This protein binds this small molecule.
Small molecule (SMILES): Brc1cn[nH]c1

Binding-site contacts:
Ligand atom N2 contacts residue SER134 of chain 1.B at 4.3 Å.
Ligand atom C5 contacts residue PRO133 of chain 1.B at 3.2 Å (hydrophobic).
Ligand atom C3 contacts residue VAL383 of chain 1.A at 3.4 Å (hydrophobic).
Ligand atom C5 contacts residue PRO25 of chain 1.B at 4.0 Å (hydrophobic).
Ligand atom C4 contacts residue ASN136 of chain 1.B at 4.4 Å.
Ligand atom N1 contacts residue ILE31 of chain 1.B at 4.1 Å.
Ligand atom N2 contacts residue ILE382 of chain 1.A at 4.0 Å.
Ligand atom N2 contacts residue PRO25 of chain 1.B at 4.2 Å.
Ligand atom C3 contacts residue ILE135 of chain 1.B at 3.9 Å (hydrophobic).
Ligand atom C3 contacts residue SER134 of chain 1.B at 3.6 Å.
Ligand atom N2 contacts residue LEU26 of chain 1.B at 2.9 Å (h-bond).
Ligand atom N1 contacts residue PRO25 of chain 1.B at 3.7 Å.
Ligand atom C4 contacts residue VAL383 of chain 1.A at 3.9 Å (hydrophobic).
Ligand atom C3 contacts residue ILE31 of chain 1.B at 4.5 Å (hydrophobic).
Ligand atom BR4 contacts residue VAL383 of chain 1.A at 3.6 Å.
Ligand atom N1 contacts residue PRO133 of chain 1.B at 3.1 Å.
Ligand atom N1 contacts residue SER134 of chain 1.B at 4.5 Å.
Ligand atom BR4 contacts residue SER134 of chain 1.B at 3.6 Å.
Ligand atom C5 contacts residue LEU26 of chain 1.B at 4.1 Å (hydrophobic).
Ligand atom N2 contacts residue ILE31 of chain 1.B at 3.6 Å.
Ligand atom BR4 contacts residue ASN136 of chain 1.B at 3.9 Å.
Ligand atom C4 contacts residue SER134 of chain 1.B at 3.4 Å.
Ligand atom C5 contacts residue SER134 of chain 1.B at 4.0 Å.
Ligand atom N1 contacts residue LEU26 of chain 1.B at 3.1 Å (h-bond).
Ligand atom N1 contacts residue TRP24 of chain 1.B at 4.4 Å.
Ligand atom BR4 contacts residue ASN137 of chain 1.B at 3.2 Å.
Ligand atom N2 contacts residue PRO133 of chain 1.B at 4.2 Å.
Ligand atom C3 contacts residue ILE382 of chain 1.A at 3.6 Å (hydrophobic).
Ligand atom C3 contacts residue ASN136 of chain 1.B at 4.1 Å.
Ligand atom C3 contacts residue LEU26 of chain 1.B at 3.9 Å (hydrophobic).
Ligand atom C4 contacts residue PRO133 of chain 1.B at 4.2 Å (hydrophobic).

Sequence of chain 1.A:
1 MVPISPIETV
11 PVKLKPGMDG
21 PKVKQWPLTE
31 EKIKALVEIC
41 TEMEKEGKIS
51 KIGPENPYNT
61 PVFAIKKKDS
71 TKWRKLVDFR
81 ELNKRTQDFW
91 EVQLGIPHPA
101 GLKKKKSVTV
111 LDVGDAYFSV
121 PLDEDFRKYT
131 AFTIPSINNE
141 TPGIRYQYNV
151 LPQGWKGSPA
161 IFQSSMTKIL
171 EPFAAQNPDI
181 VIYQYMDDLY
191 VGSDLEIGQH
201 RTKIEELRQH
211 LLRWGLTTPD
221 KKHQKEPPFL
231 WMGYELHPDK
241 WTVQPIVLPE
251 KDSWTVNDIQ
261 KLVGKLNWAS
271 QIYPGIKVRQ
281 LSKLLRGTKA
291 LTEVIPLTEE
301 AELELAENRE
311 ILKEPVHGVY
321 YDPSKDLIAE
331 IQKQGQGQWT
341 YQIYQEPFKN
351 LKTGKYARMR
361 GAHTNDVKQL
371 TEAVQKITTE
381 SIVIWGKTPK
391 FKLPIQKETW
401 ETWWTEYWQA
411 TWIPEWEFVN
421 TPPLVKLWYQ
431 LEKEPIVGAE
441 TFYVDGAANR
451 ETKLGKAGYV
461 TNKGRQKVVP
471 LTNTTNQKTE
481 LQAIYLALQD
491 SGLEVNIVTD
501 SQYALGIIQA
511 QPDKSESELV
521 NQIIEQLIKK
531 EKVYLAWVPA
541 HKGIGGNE

Sequence of chain 1.B:
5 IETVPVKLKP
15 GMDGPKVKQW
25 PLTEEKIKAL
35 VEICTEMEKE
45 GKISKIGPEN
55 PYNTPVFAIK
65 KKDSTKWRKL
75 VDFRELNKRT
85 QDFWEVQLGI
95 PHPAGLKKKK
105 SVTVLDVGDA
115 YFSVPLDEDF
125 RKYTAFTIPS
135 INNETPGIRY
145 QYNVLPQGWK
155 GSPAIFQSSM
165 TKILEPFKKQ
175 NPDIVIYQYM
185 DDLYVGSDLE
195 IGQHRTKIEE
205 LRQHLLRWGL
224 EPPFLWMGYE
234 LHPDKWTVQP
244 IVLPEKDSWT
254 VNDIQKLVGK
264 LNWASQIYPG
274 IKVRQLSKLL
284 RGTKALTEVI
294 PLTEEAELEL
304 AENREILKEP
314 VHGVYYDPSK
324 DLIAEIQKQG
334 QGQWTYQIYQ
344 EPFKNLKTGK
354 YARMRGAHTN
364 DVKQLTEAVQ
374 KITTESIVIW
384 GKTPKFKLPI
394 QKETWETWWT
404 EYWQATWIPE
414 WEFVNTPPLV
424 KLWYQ